Sequence of chain 1.C:
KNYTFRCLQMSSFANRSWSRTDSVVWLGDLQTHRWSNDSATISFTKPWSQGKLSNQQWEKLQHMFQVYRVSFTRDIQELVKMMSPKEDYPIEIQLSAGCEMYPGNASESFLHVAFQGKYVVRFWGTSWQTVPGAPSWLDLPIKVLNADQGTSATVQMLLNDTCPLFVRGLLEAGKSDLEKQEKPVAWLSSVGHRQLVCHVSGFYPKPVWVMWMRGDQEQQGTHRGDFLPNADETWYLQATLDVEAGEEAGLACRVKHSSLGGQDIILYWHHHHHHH

Binding-site contacts:
Ligand atom O3 contacts residue GLN161 of chain 1.C at 4.0 Å.
Ligand atom O5 contacts residue GLY130 of chain 1.C at 4.4 Å.
Ligand atom C3 contacts residue ASN165 of chain 1.C at 3.7 Å.
Ligand atom C8 contacts residue GLN161 of chain 1.C at 3.3 Å.
Ligand atom O5 contacts residue ASN165 of chain 1.C at 2.4 Å (h-bond).
Ligand atom C5 contacts residue ASN165 of chain 1.C at 3.7 Å.
Ligand atom C7 contacts residue ASN165 of chain 1.C at 3.3 Å.
Ligand atom C1 contacts residue GLY130 of chain 1.C at 4.1 Å.
Ligand atom C3 contacts residue THR131 of chain 1.C at 4.2 Å.
Ligand atom C5 contacts residue GLY130 of chain 1.C at 4.0 Å.
Ligand atom C3 contacts residue GLY130 of chain 1.C at 4.0 Å.
Ligand atom C2 contacts residue GLN161 of chain 1.C at 4.0 Å.
Ligand atom C1 contacts residue ASN165 of chain 1.C at 1.4 Å.
Ligand atom O4 contacts residue GLY130 of chain 1.C at 4.2 Å.
Ligand atom C8 contacts residue ASN165 of chain 1.C at 4.5 Å.
Ligand atom C4 contacts residue GLY130 of chain 1.C at 4.5 Å.
Ligand atom N2 contacts residue GLN161 of chain 1.C at 2.9 Å (h-bond).
Ligand atom C2 contacts residue ASN165 of chain 1.C at 2.4 Å.
Ligand atom C4 contacts residue ASN165 of chain 1.C at 4.2 Å.
Ligand atom O3 contacts residue THR131 of chain 1.C at 4.0 Å.
Ligand atom O7 contacts residue ASN165 of chain 1.C at 3.3 Å (h-bond).
Ligand atom C7 contacts residue GLN161 of chain 1.C at 3.5 Å.
Ligand atom C3 contacts residue GLN161 of chain 1.C at 4.0 Å.
Ligand atom N2 contacts residue ASN165 of chain 1.C at 2.9 Å (h-bond).

A protein and the small-molecule ligand that binds it are described below.
Small molecule (SMILES): CC(=O)N[C@@H]1[C@@H](O)[C@H](O)[C@@H](CO)O[C@H]1O